Binding-site contacts:
Ligand atom O7 contacts residue ASN81 of chain 2.A at 3.0 Å (h-bond).
Ligand atom C3 contacts residue ASN81 of chain 2.A at 3.8 Å.
Ligand atom C4 contacts residue ASN81 of chain 2.A at 4.2 Å.
Ligand atom N2 contacts residue ASN81 of chain 2.A at 3.0 Å (h-bond).
Ligand atom C5 contacts residue ASN81 of chain 2.A at 3.6 Å.
Ligand atom C7 contacts residue ASN81 of chain 2.A at 2.7 Å.
Ligand atom N2 contacts residue PHE120 of chain 2.A at 4.2 Å.
Ligand atom O7 contacts residue GLU119 of chain 2.A at 3.0 Å.
Ligand atom C8 contacts residue GLU119 of chain 2.A at 4.0 Å.
Ligand atom C2 contacts residue PHE120 of chain 2.A at 3.5 Å (hydrophobic).
Ligand atom C2 contacts residue ASN81 of chain 2.A at 2.5 Å.
Ligand atom C3 contacts residue PHE120 of chain 2.A at 4.3 Å (hydrophobic).
Ligand atom C7 contacts residue GLU119 of chain 2.A at 4.0 Å.
Ligand atom O3 contacts residue PHE120 of chain 2.A at 4.2 Å.
Ligand atom O5 contacts residue ASN81 of chain 2.A at 2.3 Å (h-bond).
Ligand atom O7 contacts residue PHE120 of chain 2.A at 3.9 Å.
Ligand atom C1 contacts residue ASN81 of chain 2.A at 1.4 Å.
Ligand atom O5 contacts residue PHE120 of chain 2.A at 4.5 Å.
Ligand atom C6 contacts residue GLN80 of chain 2.A at 4.4 Å.
Ligand atom C8 contacts residue ASN81 of chain 2.A at 3.2 Å.
Ligand atom C6 contacts residue ASN81 of chain 2.A at 4.5 Å.
Ligand atom C1 contacts residue PHE120 of chain 2.A at 4.3 Å (hydrophobic).
Ligand atom O6 contacts residue GLN80 of chain 2.A at 4.4 Å.

Sequence of chain 2.A:
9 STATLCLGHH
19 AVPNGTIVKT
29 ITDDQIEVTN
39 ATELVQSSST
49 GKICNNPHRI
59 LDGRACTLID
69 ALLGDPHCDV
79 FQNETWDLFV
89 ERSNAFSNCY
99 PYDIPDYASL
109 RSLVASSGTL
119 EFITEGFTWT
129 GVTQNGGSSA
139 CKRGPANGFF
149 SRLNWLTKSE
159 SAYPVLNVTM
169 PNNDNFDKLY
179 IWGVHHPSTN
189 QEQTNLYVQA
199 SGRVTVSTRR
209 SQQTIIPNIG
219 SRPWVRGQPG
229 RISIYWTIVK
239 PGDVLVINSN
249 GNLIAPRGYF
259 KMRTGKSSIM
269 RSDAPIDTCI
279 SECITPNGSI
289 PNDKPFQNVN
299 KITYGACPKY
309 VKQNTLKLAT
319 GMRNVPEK

A small-molecule ligand and the protein it binds are described below.
Small molecule (SMILES): CC(=O)N[C@H]1[C@H](O[C@H]2[C@H](O)[C@@H](NC(C)=O)CO[C@@H]2CO)O[C@H](CO)[C@@H](O)[C@@H]1O